Binding-site contacts:
Ligand atom O4 contacts residue VAL1212 of chain 1.C at 4.0 Å.
Ligand atom O7 contacts residue ASN1216 of chain 1.C at 3.3 Å (h-bond).
Ligand atom C5 contacts residue ASN1216 of chain 1.C at 3.7 Å.
Ligand atom O6 contacts residue VAL1212 of chain 1.C at 3.8 Å.
Ligand atom C3 contacts residue TYR1214 of chain 1.C at 4.5 Å (hydrophobic).
Ligand atom O7 contacts residue GLN1211 of chain 1.C at 3.3 Å.
Ligand atom C8 contacts residue GLN1215 of chain 1.C at 3.8 Å.
Ligand atom C4 contacts residue ASN1216 of chain 1.C at 4.3 Å.
Ligand atom C5 contacts residue VAL1212 of chain 1.C at 4.0 Å (hydrophobic).
Ligand atom C1 contacts residue TYR1214 of chain 1.C at 4.4 Å (hydrophobic).
Ligand atom C3 contacts residue ASN1216 of chain 1.C at 3.8 Å.
Ligand atom O5 contacts residue VAL1212 of chain 1.C at 3.4 Å.
Ligand atom C6 contacts residue PRO1164 of chain 1.C at 4.1 Å (hydrophobic).
Ligand atom N2 contacts residue TYR1214 of chain 1.C at 3.3 Å (h-bond).
Ligand atom C4 contacts residue VAL1212 of chain 1.C at 3.8 Å (hydrophobic).
Ligand atom C1 contacts residue ASN1216 of chain 1.C at 1.4 Å.
Ligand atom C3 contacts residue VAL1212 of chain 1.C at 3.9 Å (hydrophobic).
Ligand atom C2 contacts residue VAL1212 of chain 1.C at 3.8 Å (hydrophobic).
Ligand atom C2 contacts residue TYR1214 of chain 1.C at 4.2 Å (hydrophobic).
Ligand atom C7 contacts residue ASN1216 of chain 1.C at 3.3 Å.
Ligand atom C2 contacts residue ASN1216 of chain 1.C at 2.5 Å.
Ligand atom O5 contacts residue ASN1216 of chain 1.C at 2.4 Å (h-bond).
Ligand atom C6 contacts residue VAL1212 of chain 1.C at 4.2 Å (hydrophobic).
Ligand atom C1 contacts residue VAL1212 of chain 1.C at 4.0 Å (hydrophobic).
Ligand atom O4 contacts residue GLN1211 of chain 1.C at 4.4 Å.
Ligand atom C8 contacts residue TYR1214 of chain 1.C at 3.8 Å (hydrophobic).
Ligand atom C7 contacts residue TYR1214 of chain 1.C at 4.0 Å (hydrophobic).
Ligand atom C7 contacts residue VAL1212 of chain 1.C at 4.1 Å (hydrophobic).
Ligand atom O6 contacts residue PRO1164 of chain 1.C at 3.9 Å.
Ligand atom C8 contacts residue ASN1216 of chain 1.C at 4.2 Å.
Ligand atom O7 contacts residue VAL1212 of chain 1.C at 3.0 Å (h-bond).
Ligand atom N2 contacts residue VAL1212 of chain 1.C at 4.2 Å.
Ligand atom O3 contacts residue VAL1212 of chain 1.C at 3.4 Å.
Ligand atom C7 contacts residue GLN1211 of chain 1.C at 4.3 Å.
Ligand atom N2 contacts residue ASN1216 of chain 1.C at 2.9 Å (h-bond).

Sequence of chain 1.C:
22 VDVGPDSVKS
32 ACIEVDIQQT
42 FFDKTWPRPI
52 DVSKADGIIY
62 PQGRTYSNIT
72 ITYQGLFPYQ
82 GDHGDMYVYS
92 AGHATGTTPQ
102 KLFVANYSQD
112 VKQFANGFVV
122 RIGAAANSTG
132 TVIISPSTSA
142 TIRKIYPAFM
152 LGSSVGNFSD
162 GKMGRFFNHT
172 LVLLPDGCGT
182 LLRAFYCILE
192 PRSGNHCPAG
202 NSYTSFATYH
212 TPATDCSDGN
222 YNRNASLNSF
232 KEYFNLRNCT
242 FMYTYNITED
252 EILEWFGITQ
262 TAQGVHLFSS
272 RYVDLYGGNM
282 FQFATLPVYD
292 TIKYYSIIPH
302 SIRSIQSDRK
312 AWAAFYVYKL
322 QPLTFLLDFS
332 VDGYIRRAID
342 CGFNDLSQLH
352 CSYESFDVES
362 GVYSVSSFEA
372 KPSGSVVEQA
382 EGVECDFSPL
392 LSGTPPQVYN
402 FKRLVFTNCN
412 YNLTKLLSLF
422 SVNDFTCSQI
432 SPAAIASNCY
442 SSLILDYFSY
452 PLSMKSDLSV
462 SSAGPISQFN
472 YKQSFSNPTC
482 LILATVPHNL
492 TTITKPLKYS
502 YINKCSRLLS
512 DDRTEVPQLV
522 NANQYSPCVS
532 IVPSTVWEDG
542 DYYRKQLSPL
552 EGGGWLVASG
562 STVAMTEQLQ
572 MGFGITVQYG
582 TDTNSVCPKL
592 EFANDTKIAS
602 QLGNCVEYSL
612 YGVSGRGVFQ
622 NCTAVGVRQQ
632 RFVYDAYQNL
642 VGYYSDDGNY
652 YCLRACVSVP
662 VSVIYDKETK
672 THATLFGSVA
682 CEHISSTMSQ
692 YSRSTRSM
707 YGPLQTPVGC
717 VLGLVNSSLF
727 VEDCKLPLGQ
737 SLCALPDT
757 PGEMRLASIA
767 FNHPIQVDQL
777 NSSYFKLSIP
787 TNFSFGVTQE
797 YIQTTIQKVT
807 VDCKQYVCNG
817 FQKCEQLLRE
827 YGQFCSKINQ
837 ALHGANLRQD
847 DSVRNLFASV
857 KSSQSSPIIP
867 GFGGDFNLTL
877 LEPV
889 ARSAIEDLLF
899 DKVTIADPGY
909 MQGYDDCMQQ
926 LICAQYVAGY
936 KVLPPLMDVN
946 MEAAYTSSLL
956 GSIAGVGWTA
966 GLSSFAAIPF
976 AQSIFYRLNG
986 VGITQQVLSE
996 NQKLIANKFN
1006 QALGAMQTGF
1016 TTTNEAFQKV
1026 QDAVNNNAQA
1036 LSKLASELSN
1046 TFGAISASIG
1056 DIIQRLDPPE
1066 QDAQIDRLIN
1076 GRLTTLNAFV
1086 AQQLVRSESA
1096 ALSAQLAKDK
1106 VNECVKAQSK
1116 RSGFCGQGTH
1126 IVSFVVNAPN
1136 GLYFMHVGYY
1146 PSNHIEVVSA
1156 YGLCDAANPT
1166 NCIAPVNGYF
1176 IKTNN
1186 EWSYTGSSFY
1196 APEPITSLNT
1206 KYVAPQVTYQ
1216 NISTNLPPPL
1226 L

The small molecule below binds the protein below.
Small molecule (SMILES): CC(=O)N[C@H]1[C@H](O[C@H]2[C@H](O)[C@@H](NC(C)=O)CO[C@@H]2CO)O[C@H](CO)[C@@H](O)[C@@H]1O